Sequence of chain 1.C:
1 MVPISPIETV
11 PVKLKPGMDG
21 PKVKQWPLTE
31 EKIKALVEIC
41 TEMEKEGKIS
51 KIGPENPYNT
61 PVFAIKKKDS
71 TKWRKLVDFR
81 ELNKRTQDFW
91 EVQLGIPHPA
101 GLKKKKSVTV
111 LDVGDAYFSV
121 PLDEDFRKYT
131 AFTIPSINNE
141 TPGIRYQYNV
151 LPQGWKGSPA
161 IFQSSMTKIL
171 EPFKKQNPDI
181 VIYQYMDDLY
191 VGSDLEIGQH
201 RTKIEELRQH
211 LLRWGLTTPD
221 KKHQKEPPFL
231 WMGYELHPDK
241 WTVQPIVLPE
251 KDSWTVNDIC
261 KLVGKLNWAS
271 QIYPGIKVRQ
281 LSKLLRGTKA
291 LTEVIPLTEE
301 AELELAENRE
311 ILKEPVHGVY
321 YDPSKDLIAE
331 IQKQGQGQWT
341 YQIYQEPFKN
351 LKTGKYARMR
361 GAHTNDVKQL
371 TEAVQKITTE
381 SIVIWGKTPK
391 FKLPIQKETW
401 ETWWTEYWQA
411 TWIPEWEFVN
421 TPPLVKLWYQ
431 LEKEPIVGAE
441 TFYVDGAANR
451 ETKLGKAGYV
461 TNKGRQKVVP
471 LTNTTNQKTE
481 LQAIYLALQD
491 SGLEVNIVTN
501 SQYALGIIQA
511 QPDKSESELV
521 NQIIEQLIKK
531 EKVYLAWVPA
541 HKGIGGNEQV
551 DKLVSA

Binding-site contacts:
Ligand atom N08 contacts residue ARG74 of chain 1.C at 3.8 Å.
Ligand atom O23 contacts residue ASP187 of chain 1.C at 4.0 Å.
Ligand atom C12 contacts residue GLN153 of chain 1.C at 3.4 Å.
Ligand atom O20 contacts residue LYS67 of chain 1.C at 2.5 Å (salt-bridge).
Ligand atom N18 contacts residue ARG74 of chain 1.C at 3.1 Å (salt-bridge).
Ligand atom O21 contacts residue GLY114 of chain 1.C at 3.6 Å.
Ligand atom P19 contacts residue ASP115 of chain 1.C at 3.8 Å.
Ligand atom O21 contacts residue ASP115 of chain 1.C at 2.6 Å (salt-bridge).
Ligand atom O16 contacts residue TYR117 of chain 1.C at 4.0 Å.
Ligand atom O22 contacts residue ARG74 of chain 1.C at 2.9 Å (salt-bridge).
Ligand atom N18 contacts residue MG1 of chain 1.I at 3.3 Å.
Ligand atom C17 contacts residue ARG74 of chain 1.C at 3.3 Å.
Ligand atom C07 contacts residue ARG74 of chain 1.C at 3.9 Å.
Ligand atom O21 contacts residue VAL113 of chain 1.C at 4.0 Å.
Ligand atom P19 contacts residue LYS67 of chain 1.C at 3.6 Å.
Ligand atom N03 contacts residue LEU76 of chain 1.C at 3.9 Å.
Ligand atom O23 contacts residue ARG74 of chain 1.C at 3.9 Å.
Ligand atom C14 contacts residue ARG74 of chain 1.C at 3.8 Å.
Ligand atom C09 contacts residue ARG74 of chain 1.C at 3.6 Å.
Ligand atom O22 contacts residue ASP115 of chain 1.C at 3.9 Å.
Ligand atom C12 contacts residue ARG74 of chain 1.C at 3.7 Å.
Ligand atom N13 contacts residue GLN153 of chain 1.C at 3.9 Å.
Ligand atom O23 contacts residue ASP112 of chain 1.C at 3.9 Å.
Ligand atom C14 contacts residue ASP187 of chain 1.C at 3.7 Å.
Ligand atom P19 contacts residue ARG74 of chain 1.C at 3.4 Å.
Ligand atom O16 contacts residue ASP115 of chain 1.C at 3.4 Å.
Ligand atom O20 contacts residue ARG74 of chain 1.C at 3.7 Å.
Ligand atom C15 contacts residue ASP187 of chain 1.C at 3.2 Å.
Ligand atom C06 contacts residue GLN153 of chain 1.C at 3.9 Å.
Ligand atom O23 contacts residue MG1 of chain 1.I at 2.1 Å.
Ligand atom C14 contacts residue MG1 of chain 1.I at 4.0 Å.
Ligand atom C15 contacts residue ALA116 of chain 1.C at 3.7 Å (hydrophobic).
Ligand atom N05 contacts residue GLN153 of chain 1.C at 3.6 Å (h-bond).
Ligand atom O20 contacts residue ASP115 of chain 1.C at 3.8 Å.
Ligand atom O22 contacts residue LYS67 of chain 1.C at 3.6 Å (salt-bridge).
Ligand atom O16 contacts residue ALA116 of chain 1.C at 3.0 Å (h-bond).
Ligand atom C17 contacts residue MG1 of chain 1.I at 2.9 Å.
Ligand atom C15 contacts residue VAL113 of chain 1.C at 3.9 Å (hydrophobic).
Ligand atom N13 contacts residue ARG74 of chain 1.C at 3.1 Å (salt-bridge).
Ligand atom N10 contacts residue ARG74 of chain 1.C at 3.9 Å.

A small-molecule ligand and the protein it binds are described below.
Small molecule (SMILES): Nc1ncnc2c1ncn2CCN[C@@H](CO)C(=O)NP(=O)(O)O